A protein and the small-molecule ligand that binds it are described below.
Small molecule (SMILES): NCCCC(=O)O

Sequence of chain 1.B:
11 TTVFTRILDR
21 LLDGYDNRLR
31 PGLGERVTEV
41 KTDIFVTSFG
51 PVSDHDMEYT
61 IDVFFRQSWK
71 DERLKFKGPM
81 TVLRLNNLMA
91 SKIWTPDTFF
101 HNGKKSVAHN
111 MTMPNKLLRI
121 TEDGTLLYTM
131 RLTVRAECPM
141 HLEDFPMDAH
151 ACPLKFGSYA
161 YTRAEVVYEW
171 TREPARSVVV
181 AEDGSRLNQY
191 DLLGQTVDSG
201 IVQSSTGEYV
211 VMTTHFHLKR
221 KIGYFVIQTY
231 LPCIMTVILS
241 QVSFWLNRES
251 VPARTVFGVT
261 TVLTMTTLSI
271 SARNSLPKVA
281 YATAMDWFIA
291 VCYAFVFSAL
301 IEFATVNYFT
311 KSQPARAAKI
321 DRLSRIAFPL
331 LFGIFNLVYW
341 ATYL

Binding-site contacts:
Ligand atom CG contacts residue PHE64 of chain 1.B at 3.9 Å (hydrophobic).
Ligand atom N contacts residue TYR97 of chain 1.C at 2.5 Å (h-bond).
Ligand atom CD contacts residue TYR97 of chain 1.C at 3.9 Å (hydrophobic).
Ligand atom CD contacts residue GLU155 of chain 1.C at 3.3 Å.
Ligand atom C contacts residue THR129 of chain 1.B at 4.2 Å.
Ligand atom C contacts residue PHE64 of chain 1.B at 4.2 Å (hydrophobic).
Ligand atom CD contacts residue SER156 of chain 1.C at 3.6 Å.
Ligand atom OXT contacts residue THR129 of chain 1.B at 3.0 Å.
Ligand atom CG contacts residue THR202 of chain 1.C at 4.1 Å.
Ligand atom OXT contacts residue TYR157 of chain 1.C at 3.6 Å (h-bond).
Ligand atom OXT contacts residue THR202 of chain 1.C at 4.3 Å.
Ligand atom CG contacts residue PHE200 of chain 1.C at 4.0 Å (hydrophobic).
Ligand atom CB contacts residue TYR157 of chain 1.C at 3.2 Å (hydrophobic).
Ligand atom O contacts residue TYR205 of chain 1.C at 4.0 Å.
Ligand atom C contacts residue LEU117 of chain 1.B at 4.2 Å (hydrophobic).
Ligand atom O contacts residue PHE200 of chain 1.C at 4.2 Å.
Ligand atom C contacts residue TYR205 of chain 1.C at 4.5 Å (hydrophobic).
Ligand atom CD contacts residue TYR157 of chain 1.C at 3.3 Å (hydrophobic).
Ligand atom N contacts residue GLU155 of chain 1.C at 2.4 Å (salt-bridge).
Ligand atom CB contacts residue LEU117 of chain 1.B at 4.1 Å (hydrophobic).
Ligand atom N contacts residue PHE200 of chain 1.C at 3.7 Å.
Ligand atom CG contacts residue TYR205 of chain 1.C at 4.4 Å (hydrophobic).
Ligand atom CB contacts residue TYR205 of chain 1.C at 3.7 Å (hydrophobic).
Ligand atom CB contacts residue THR202 of chain 1.C at 4.3 Å.
Ligand atom O contacts residue ARG66 of chain 1.B at 3.7 Å.
Ligand atom CG contacts residue TYR157 of chain 1.C at 4.4 Å (hydrophobic).
Ligand atom OXT contacts residue ARG66 of chain 1.B at 4.3 Å.
Ligand atom C contacts residue THR202 of chain 1.C at 3.4 Å.
Ligand atom CD contacts residue TYR205 of chain 1.C at 3.7 Å (hydrophobic).
Ligand atom CD contacts residue PHE200 of chain 1.C at 4.0 Å (hydrophobic).
Ligand atom N contacts residue SER156 of chain 1.C at 4.0 Å.
Ligand atom C contacts residue ARG66 of chain 1.B at 4.2 Å.
Ligand atom O contacts residue THR202 of chain 1.C at 2.3 Å (h-bond).
Ligand atom OXT contacts residue LEU117 of chain 1.B at 4.0 Å.
Ligand atom N contacts residue TYR157 of chain 1.C at 4.0 Å.
Ligand atom OXT contacts residue PHE64 of chain 1.B at 3.8 Å.
Ligand atom N contacts residue PHE64 of chain 1.B at 3.7 Å.

Sequence of chain 1.C:
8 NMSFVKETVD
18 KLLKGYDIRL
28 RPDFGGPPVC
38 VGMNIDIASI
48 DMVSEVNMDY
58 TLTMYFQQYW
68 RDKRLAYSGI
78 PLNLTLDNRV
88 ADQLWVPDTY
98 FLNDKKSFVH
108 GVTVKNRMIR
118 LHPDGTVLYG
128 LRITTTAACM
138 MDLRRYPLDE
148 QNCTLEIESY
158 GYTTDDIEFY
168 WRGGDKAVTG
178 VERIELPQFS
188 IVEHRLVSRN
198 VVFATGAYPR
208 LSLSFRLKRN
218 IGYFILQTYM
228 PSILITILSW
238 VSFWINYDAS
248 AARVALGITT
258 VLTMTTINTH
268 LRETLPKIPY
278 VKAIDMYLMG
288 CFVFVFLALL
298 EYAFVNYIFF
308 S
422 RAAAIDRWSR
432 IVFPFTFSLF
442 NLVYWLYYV